Binding-site contacts:
Ligand atom P1 contacts residue THR65 of chain 4.A at 3.4 Å.
Ligand atom O2 contacts residue KCX201 of chain 4.C at 3.1 Å (h-bond).
Ligand atom O2 contacts residue THR173 of chain 4.C at 2.8 Å (h-bond).
Ligand atom O7 contacts residue GLU60 of chain 4.A at 3.4 Å (salt-bridge).
Ligand atom O6 contacts residue ASN123 of chain 4.A at 3.0 Å (h-bond).
Ligand atom C3 contacts residue MG1 of chain 4.N at 3.0 Å.
Ligand atom O6 contacts residue GLU204 of chain 4.C at 3.1 Å (salt-bridge).
Ligand atom O1P contacts residue GLY403 of chain 4.C at 2.9 Å (h-bond).
Ligand atom O1 contacts residue LYS175 of chain 4.C at 3.2 Å (salt-bridge).
Ligand atom O7 contacts residue LYS334 of chain 4.C at 2.9 Å (salt-bridge).
Ligand atom O3 contacts residue KCX201 of chain 4.C at 2.5 Å (h-bond).
Ligand atom O3P contacts residue THR65 of chain 4.A at 2.6 Å (h-bond).
Ligand atom O2P contacts residue TRP66 of chain 4.A at 3.3 Å.
Ligand atom O2P contacts residue LYS334 of chain 4.C at 2.8 Å (salt-bridge).
Ligand atom O2 contacts residue LYS175 of chain 4.C at 3.0 Å (salt-bridge).
Ligand atom O6 contacts residue LYS175 of chain 4.C at 3.2 Å (salt-bridge).
Ligand atom C contacts residue ASN123 of chain 4.A at 3.5 Å.
Ligand atom C contacts residue MG1 of chain 4.N at 2.8 Å.
Ligand atom O4 contacts residue GLY380 of chain 4.C at 3.4 Å (h-bond).
Ligand atom C3 contacts residue KCX201 of chain 4.C at 3.1 Å.
Ligand atom O2P contacts residue THR65 of chain 4.A at 3.4 Å (h-bond).
Ligand atom O2 contacts residue ASP203 of chain 4.C at 3.3 Å (salt-bridge).
Ligand atom O3 contacts residue MG1 of chain 4.N at 2.1 Å.
Ligand atom C contacts residue LYS175 of chain 4.C at 3.4 Å.
Ligand atom O6 contacts residue ASP203 of chain 4.C at 3.0 Å (salt-bridge).
Ligand atom O6 contacts residue LYS177 of chain 4.C at 2.8 Å (salt-bridge).
Ligand atom O3 contacts residue HIS294 of chain 4.C at 2.9 Å (h-bond).
Ligand atom O6P contacts residue ARG295 of chain 4.C at 2.9 Å (salt-bridge).
Ligand atom O4 contacts residue SER379 of chain 4.C at 2.9 Å (h-bond).
Ligand atom O2 contacts residue MG1 of chain 4.N at 2.2 Å.
Ligand atom O2P contacts residue GLY380 of chain 4.C at 3.3 Å.
Ligand atom O6 contacts residue MG1 of chain 4.N at 2.0 Å.
Ligand atom O5P contacts residue ARG295 of chain 4.C at 2.8 Å (salt-bridge).
Ligand atom O4P contacts residue SER379 of chain 4.C at 3.3 Å (h-bond).
Ligand atom O4P contacts residue HIS327 of chain 4.C at 2.7 Å (h-bond).
Ligand atom O2P contacts residue GLY381 of chain 4.C at 2.8 Å (h-bond).
Ligand atom O3P contacts residue GLY404 of chain 4.C at 2.8 Å (h-bond).
Ligand atom O3 contacts residue GLU204 of chain 4.C at 2.9 Å (salt-bridge).
Ligand atom O3P contacts residue LYS175 of chain 4.C at 3.3 Å.
Ligand atom C2 contacts residue MG1 of chain 4.N at 2.8 Å.

Sequence of chain 4.C:
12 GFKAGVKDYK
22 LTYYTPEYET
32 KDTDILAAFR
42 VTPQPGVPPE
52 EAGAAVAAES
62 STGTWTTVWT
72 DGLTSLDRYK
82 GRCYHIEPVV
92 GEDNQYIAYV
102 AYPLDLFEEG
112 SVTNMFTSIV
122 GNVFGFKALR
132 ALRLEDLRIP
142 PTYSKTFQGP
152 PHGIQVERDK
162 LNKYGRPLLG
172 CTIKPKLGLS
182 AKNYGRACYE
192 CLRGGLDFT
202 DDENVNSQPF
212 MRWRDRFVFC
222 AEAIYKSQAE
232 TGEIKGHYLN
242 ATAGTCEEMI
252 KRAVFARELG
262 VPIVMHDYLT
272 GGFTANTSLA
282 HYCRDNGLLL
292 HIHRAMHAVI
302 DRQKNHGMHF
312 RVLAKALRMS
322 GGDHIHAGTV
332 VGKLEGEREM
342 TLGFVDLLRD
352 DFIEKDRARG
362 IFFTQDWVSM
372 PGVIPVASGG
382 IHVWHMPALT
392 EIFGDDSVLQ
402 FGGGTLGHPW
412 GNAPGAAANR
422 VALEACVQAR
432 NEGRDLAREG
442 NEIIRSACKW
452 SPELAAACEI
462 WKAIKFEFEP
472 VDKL

This protein binds this small molecule.
Small molecule (SMILES): O=C(O)[C@@](O)(COP(=O)(O)O)[C@H](O)[C@H](O)COP(=O)(O)O

Sequence of chain 4.A:
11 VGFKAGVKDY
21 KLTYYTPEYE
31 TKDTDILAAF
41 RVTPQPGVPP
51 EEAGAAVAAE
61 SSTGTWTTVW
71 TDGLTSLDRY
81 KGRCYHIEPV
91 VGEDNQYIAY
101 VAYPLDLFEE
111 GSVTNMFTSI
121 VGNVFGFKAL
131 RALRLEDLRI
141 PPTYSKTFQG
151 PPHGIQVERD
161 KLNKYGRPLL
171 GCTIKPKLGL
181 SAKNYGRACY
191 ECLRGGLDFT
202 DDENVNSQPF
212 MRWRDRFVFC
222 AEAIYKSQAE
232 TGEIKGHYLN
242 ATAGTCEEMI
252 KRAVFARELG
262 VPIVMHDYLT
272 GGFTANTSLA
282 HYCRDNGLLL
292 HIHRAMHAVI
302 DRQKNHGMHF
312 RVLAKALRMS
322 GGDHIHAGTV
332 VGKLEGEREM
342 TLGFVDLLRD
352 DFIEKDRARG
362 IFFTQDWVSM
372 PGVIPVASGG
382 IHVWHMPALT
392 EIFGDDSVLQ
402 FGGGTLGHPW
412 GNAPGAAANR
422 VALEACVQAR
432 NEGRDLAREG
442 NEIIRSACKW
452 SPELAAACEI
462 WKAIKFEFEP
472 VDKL